Sequence of chain 15.B:
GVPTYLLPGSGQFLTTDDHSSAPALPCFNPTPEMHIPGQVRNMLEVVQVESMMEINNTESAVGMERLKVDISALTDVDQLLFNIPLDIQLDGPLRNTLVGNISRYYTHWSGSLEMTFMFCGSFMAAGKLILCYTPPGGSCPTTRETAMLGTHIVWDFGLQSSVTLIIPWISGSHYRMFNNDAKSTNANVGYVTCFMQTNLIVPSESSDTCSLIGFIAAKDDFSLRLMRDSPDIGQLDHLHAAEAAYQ

Sequence of chain 14.A:
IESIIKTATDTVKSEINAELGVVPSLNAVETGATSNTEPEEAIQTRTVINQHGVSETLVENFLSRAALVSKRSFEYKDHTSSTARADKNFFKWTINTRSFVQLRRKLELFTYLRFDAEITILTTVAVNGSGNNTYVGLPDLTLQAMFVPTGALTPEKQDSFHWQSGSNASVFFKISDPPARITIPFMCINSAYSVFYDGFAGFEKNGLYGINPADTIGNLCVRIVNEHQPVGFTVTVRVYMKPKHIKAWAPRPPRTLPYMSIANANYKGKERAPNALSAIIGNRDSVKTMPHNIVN

Binding-site contacts:
Ligand atom CM6 contacts residue ILE184 of chain 14.A at 3.5 Å (hydrophobic).
Ligand atom F1 contacts residue SER170 of chain 14.A at 3.7 Å.
Ligand atom CM2 contacts residue TRP93 of chain 14.A at 3.9 Å (hydrophobic).
Ligand atom N3A contacts residue ILE182 of chain 14.A at 3.0 Å.
Ligand atom C3A contacts residue ILE182 of chain 14.A at 3.2 Å (hydrophobic).
Ligand atom N3A contacts residue PHE147 of chain 14.A at 3.6 Å.
Ligand atom CM6 contacts residue ILE217 of chain 14.A at 3.4 Å (hydrophobic).
Ligand atom O1B contacts residue ILE95 of chain 14.A at 3.0 Å.
Ligand atom O1A contacts residue ALA145 of chain 14.A at 3.8 Å.
Ligand atom N3A contacts residue ILE184 of chain 14.A at 3.9 Å.
Ligand atom CM4 contacts residue ALA169 of chain 14.A at 3.5 Å (hydrophobic).
Ligand atom O1 contacts residue ILE217 of chain 14.A at 3.2 Å.
Ligand atom F2 contacts residue SER170 of chain 14.A at 3.5 Å.
Ligand atom C2B contacts residue ILE119 of chain 14.A at 3.5 Å (hydrophobic).
Ligand atom C6B contacts residue ILE95 of chain 14.A at 3.6 Å (hydrophobic).
Ligand atom CM6 contacts residue MET187 of chain 14.A at 3.8 Å (hydrophobic).
Ligand atom F2 contacts residue PHE147 of chain 14.A at 3.2 Å.
Ligand atom F2 contacts residue ALA145 of chain 14.A at 3.0 Å.
Ligand atom C1B contacts residue ILE95 of chain 14.A at 3.5 Å (hydrophobic).
Ligand atom F3 contacts residue ILE182 of chain 14.A at 3.2 Å.
Ligand atom CM3 contacts residue THR97 of chain 14.A at 3.9 Å.
Ligand atom C4 contacts residue PHE115 of chain 14.A at 3.3 Å (hydrophobic).
Ligand atom C2A contacts residue LEU220 of chain 14.A at 3.8 Å (hydrophobic).
Ligand atom F3 contacts residue LEU14 of chain 15.B at 3.9 Å.
Ligand atom F3 contacts residue ALA169 of chain 14.A at 3.7 Å.
Ligand atom C2A contacts residue ILE182 of chain 14.A at 3.6 Å (hydrophobic).
Ligand atom C3B contacts residue ILE119 of chain 14.A at 3.5 Å (hydrophobic).
Ligand atom CM4 contacts residue ILE182 of chain 14.A at 3.6 Å (hydrophobic).
Ligand atom F3 contacts residue ALA24 of chain 14.B at 3.9 Å.
Ligand atom F2 contacts residue ALA169 of chain 14.A at 2.2 Å.
Ligand atom C5B contacts residue ILE184 of chain 14.A at 3.4 Å (hydrophobic).
Ligand atom F1 contacts residue VAL171 of chain 14.A at 3.0 Å.
Ligand atom F1 contacts residue ALA145 of chain 14.A at 3.0 Å.
Ligand atom O1A contacts residue LEU220 of chain 14.A at 3.4 Å.
Ligand atom CM2 contacts residue ILE119 of chain 14.A at 3.5 Å (hydrophobic).
Ligand atom F2 contacts residue MET146 of chain 14.A at 3.7 Å.
Ligand atom C6B contacts residue ILE184 of chain 14.A at 3.7 Å (hydrophobic).
Ligand atom O1A contacts residue ILE182 of chain 14.A at 3.9 Å.
Ligand atom CM4 contacts residue ALA145 of chain 14.A at 3.5 Å (hydrophobic).
Ligand atom N1A contacts residue LEU220 of chain 14.A at 3.0 Å.

A small-molecule ligand and the protein it binds are described below.
Small molecule (SMILES): Cc1cc(CCCOc2c(C)cc(-c3noc(C(F)(F)F)n3)cc2C)on1

Sequence of chain 14.B:
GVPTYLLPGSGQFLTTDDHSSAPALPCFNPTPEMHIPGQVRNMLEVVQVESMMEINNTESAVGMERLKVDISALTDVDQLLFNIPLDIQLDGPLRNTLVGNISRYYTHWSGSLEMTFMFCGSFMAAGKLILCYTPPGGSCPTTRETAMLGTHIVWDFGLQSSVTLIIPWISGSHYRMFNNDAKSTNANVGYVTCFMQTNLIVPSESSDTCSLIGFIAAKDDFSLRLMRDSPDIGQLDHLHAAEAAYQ